Sequence of chain 1.B:
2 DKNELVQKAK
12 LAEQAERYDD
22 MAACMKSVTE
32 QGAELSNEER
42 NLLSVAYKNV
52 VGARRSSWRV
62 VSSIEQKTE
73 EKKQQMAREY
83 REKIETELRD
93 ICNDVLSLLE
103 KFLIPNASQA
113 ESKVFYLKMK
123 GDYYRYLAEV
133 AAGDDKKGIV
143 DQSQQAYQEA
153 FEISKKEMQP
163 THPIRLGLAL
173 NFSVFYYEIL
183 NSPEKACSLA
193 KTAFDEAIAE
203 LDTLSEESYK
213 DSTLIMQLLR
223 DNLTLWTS

The protein below binds the small molecule below.
Small molecule (SMILES): O=P(O)(O)Oc1c2c(c(OP(=O)(O)O)c3c1[C@H]1C[C@@H]3c3cc4c(cc31)[C@H]1C[C@@H]4c3ccccc31)[C@H]1C[C@@H]2c2cc3c(cc21)[C@H]1C[C@@H]3c2ccccc21

Sequence of chain 1.C:
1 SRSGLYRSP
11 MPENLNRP

Binding-site contacts:
Ligand atom CBP contacts residue ARG2 of chain 1.C at 3.7 Å.
Ligand atom CBL contacts residue GLN67 of chain 1.B at 3.4 Å.
Ligand atom CBZ contacts residue ARG2 of chain 1.C at 3.5 Å.
Ligand atom CBR contacts residue GLN67 of chain 1.B at 3.7 Å.
Ligand atom CBX contacts residue ARG2 of chain 1.C at 3.6 Å.
Ligand atom CBY contacts residue TRP59 of chain 1.B at 3.4 Å (hydrophobic).
Ligand atom CBE contacts residue GLU180 of chain 1.B at 3.7 Å.
Ligand atom CBF contacts residue TYR6 of chain 1.C at 3.6 Å (hydrophobic).
Ligand atom CBB contacts residue ARG2 of chain 1.C at 3.7 Å.
Ligand atom CBJ contacts residue GLN67 of chain 1.B at 3.6 Å.
Ligand atom CBM contacts residue ARG2 of chain 1.C at 3.7 Å.
Ligand atom PAK contacts residue ARG2 of chain 1.C at 3.7 Å.
Ligand atom OAM contacts residue ARG2 of chain 1.C at 3.1 Å (salt-bridge).
Ligand atom CBA contacts residue TYR179 of chain 1.B at 3.3 Å (hydrophobic).
Ligand atom CBE contacts residue ARG2 of chain 1.C at 3.7 Å.
Ligand atom CBS contacts residue SER63 of chain 1.B at 3.4 Å.
Ligand atom CAU contacts residue ARG2 of chain 1.C at 2.9 Å.
Ligand atom CBG contacts residue ARG2 of chain 1.C at 3.6 Å.
Ligand atom CAW contacts residue ARG2 of chain 1.C at 3.7 Å.
Ligand atom CBY contacts residue ARG2 of chain 1.C at 3.1 Å.
Ligand atom CBQ contacts residue GLN67 of chain 1.B at 3.5 Å.
Ligand atom CBD contacts residue GLU180 of chain 1.B at 3.2 Å.
Ligand atom CBW contacts residue ARG2 of chain 1.C at 3.7 Å.
Ligand atom CBV contacts residue SER3 of chain 1.C at 3.7 Å.
Ligand atom CAZ contacts residue TYR179 of chain 1.B at 3.7 Å (hydrophobic).
Ligand atom OAL contacts residue ARG2 of chain 1.C at 2.7 Å (salt-bridge).
Ligand atom CAV contacts residue ASN183 of chain 1.B at 3.6 Å.
Ligand atom CBB contacts residue ASN183 of chain 1.B at 3.4 Å.
Ligand atom CBV contacts residue ARG2 of chain 1.C at 3.6 Å.
Ligand atom CAU contacts residue ASN183 of chain 1.B at 3.5 Å.
Ligand atom CBC contacts residue ARG2 of chain 1.C at 3.3 Å.
Ligand atom CAT contacts residue ARG2 of chain 1.C at 3.4 Å.
Ligand atom CBU contacts residue ARG2 of chain 1.C at 3.6 Å.
Ligand atom CBD contacts residue ARG2 of chain 1.C at 3.2 Å.
Ligand atom CBM contacts residue GLN67 of chain 1.B at 3.5 Å.
Ligand atom CBF contacts residue GLU180 of chain 1.B at 3.6 Å.
Ligand atom CBO contacts residue GLN67 of chain 1.B at 3.2 Å.
Ligand atom CAV contacts residue ARG2 of chain 1.C at 3.1 Å.
Ligand atom CBP contacts residue GLN67 of chain 1.B at 3.0 Å.
Ligand atom CBZ contacts residue TRP59 of chain 1.B at 3.7 Å (hydrophobic).